Sequence of chain 1.A:
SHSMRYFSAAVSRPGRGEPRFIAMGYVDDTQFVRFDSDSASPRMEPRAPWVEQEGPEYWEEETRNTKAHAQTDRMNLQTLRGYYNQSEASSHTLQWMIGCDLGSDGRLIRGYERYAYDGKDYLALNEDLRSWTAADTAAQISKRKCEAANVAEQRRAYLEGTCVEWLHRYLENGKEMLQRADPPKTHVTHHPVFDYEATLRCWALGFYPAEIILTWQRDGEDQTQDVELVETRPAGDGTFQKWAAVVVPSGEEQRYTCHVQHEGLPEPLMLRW

A small-molecule ligand and the protein it binds are described below.
Small molecule (SMILES): CC[C@H](C)[C@H](NC(=O)[C@H](Cc1ccc(O)cc1)NC(=O)[C@H](Cc1ccccc1)NC(=O)[C@H](CCC(N)=O)NC(=O)[C@H](C)NC(=O)[C@@H]1CCCN1C(=O)[C@H](CC(C)C)NC(=O)[C@@H](N)CCCCN)C(=O)N[C@@H](CC(C)C)C(=O)O

Binding-site contacts:
Ligand atom OXT contacts residue LYS145 of chain 1.A at 2.8 Å (salt-bridge).
Ligand atom CE1 contacts residue HIS69 of chain 1.A at 3.5 Å.
Ligand atom CE contacts residue GLU61 of chain 1.A at 3.4 Å.
Ligand atom OH contacts residue GLN154 of chain 1.A at 2.5 Å (h-bond).
Ligand atom O contacts residue TYR83 of chain 1.A at 2.7 Å (h-bond).
Ligand atom N contacts residue GLU62 of chain 1.A at 3.1 Å (salt-bridge).
Ligand atom N contacts residue TYR158 of chain 1.A at 3.5 Å.
Ligand atom CD1 contacts residue MET44 of chain 1.A at 3.6 Å (hydrophobic).
Ligand atom NZ contacts residue GLU61 of chain 1.A at 3.0 Å (salt-bridge).
Ligand atom CD1 contacts residue VAL151 of chain 1.A at 3.6 Å (hydrophobic).
Ligand atom O contacts residue ARG155 of chain 1.A at 2.9 Å (salt-bridge).
Ligand atom N contacts residue TYR170 of chain 1.A at 2.8 Å (h-bond).
Ligand atom CD contacts residue TYR158 of chain 1.A at 3.5 Å (hydrophobic).
Ligand atom CD2 contacts residue TYR6 of chain 1.A at 3.3 Å (hydrophobic).
Ligand atom CE2 contacts residue ASN65 of chain 1.A at 3.5 Å.
Ligand atom CD1 contacts residue THR66 of chain 1.A at 3.1 Å.
Ligand atom C contacts residue LYS145 of chain 1.A at 3.5 Å.
Ligand atom CG contacts residue GLU62 of chain 1.A at 3.4 Å.
Ligand atom C contacts residue TYR6 of chain 1.A at 3.4 Å (hydrophobic).
Ligand atom OXT contacts residue THR79 of chain 1.A at 3.5 Å.
Ligand atom C contacts residue TYR83 of chain 1.A at 3.5 Å (hydrophobic).
Ligand atom CD1 contacts residue HIS69 of chain 1.A at 3.5 Å.
Ligand atom O contacts residue TYR158 of chain 1.A at 2.5 Å (h-bond).
Ligand atom CB contacts residue ARG155 of chain 1.A at 3.5 Å.
Ligand atom CE2 contacts residue VAL151 of chain 1.A at 3.5 Å (hydrophobic).
Ligand atom CA contacts residue TYR6 of chain 1.A at 3.3 Å (hydrophobic).
Ligand atom CE1 contacts residue GLN154 of chain 1.A at 3.2 Å.
Ligand atom N contacts residue TYR6 of chain 1.A at 2.9 Å (h-bond).
Ligand atom O contacts residue SER142 of chain 1.A at 2.6 Å (h-bond).
Ligand atom CB contacts residue SER142 of chain 1.A at 3.5 Å.
Ligand atom CZ contacts residue GLN154 of chain 1.A at 3.2 Å.
Ligand atom C contacts residue SER142 of chain 1.A at 3.5 Å.
Ligand atom O contacts residue ASN76 of chain 1.A at 3.2 Å (h-bond).
Ligand atom CE2 contacts residue ARG155 of chain 1.A at 3.3 Å.
Ligand atom O contacts residue THR72 of chain 1.A at 3.4 Å.
Ligand atom NE2 contacts residue GLN154 of chain 1.A at 3.3 Å (h-bond).
Ligand atom N contacts residue ASN76 of chain 1.A at 2.9 Å (h-bond).
Ligand atom OXT contacts residue TYR83 of chain 1.A at 3.4 Å (h-bond).
Ligand atom CD2 contacts residue VAL151 of chain 1.A at 3.5 Å (hydrophobic).
Ligand atom CA contacts residue ASN76 of chain 1.A at 3.5 Å.